The protein below binds the small molecule below.
Small molecule (SMILES): CC(=O)N[C@H]1[C@H](O[C@H]2[C@H](O)[C@@H](NC(C)=O)CO[C@@H]2CO)O[C@H](CO)[C@@H](O[C@@H]2O[C@H](CO[C@H]3O[C@H](CO)[C@@H](O)[C@H](O)[C@@H]3O)[C@@H](O)[C@H](O[C@H]3O[C@H](CO)[C@@H](O)[C@H](O)[C@@H]3O)[C@@H]2O)[C@@H]1O

Sequence of chain 1.D:
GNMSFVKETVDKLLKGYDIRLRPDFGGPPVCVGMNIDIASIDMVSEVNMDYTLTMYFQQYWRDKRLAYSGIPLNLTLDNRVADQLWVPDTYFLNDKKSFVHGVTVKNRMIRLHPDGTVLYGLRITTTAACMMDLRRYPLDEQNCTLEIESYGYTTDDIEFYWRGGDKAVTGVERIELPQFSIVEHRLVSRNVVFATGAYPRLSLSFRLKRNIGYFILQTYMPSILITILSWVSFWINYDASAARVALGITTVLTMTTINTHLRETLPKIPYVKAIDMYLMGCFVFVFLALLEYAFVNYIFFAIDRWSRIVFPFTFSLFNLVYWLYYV

Binding-site contacts:
Ligand atom O3 contacts residue VAL219 of chain 1.D at 4.3 Å.
Ligand atom C2 contacts residue SER236 of chain 1.D at 3.8 Å.
Ligand atom O3 contacts residue ARG217 of chain 1.D at 3.3 Å.
Ligand atom O3 contacts residue ARG221 of chain 1.D at 3.4 Å (salt-bridge).
Ligand atom O7 contacts residue VAL219 of chain 1.D at 3.6 Å.
Ligand atom C1 contacts residue THR176 of chain 1.D at 4.2 Å.
Ligand atom C2 contacts residue VAL219 of chain 1.D at 4.0 Å (hydrophobic).
Ligand atom C5 contacts residue ASN174 of chain 1.D at 3.7 Å.
Ligand atom O3 contacts residue SER236 of chain 1.D at 4.0 Å.
Ligand atom C2 contacts residue ASN174 of chain 1.D at 2.5 Å.
Ligand atom C7 contacts residue ARG238 of chain 1.D at 3.9 Å.
Ligand atom C6 contacts residue ARG221 of chain 1.D at 4.2 Å.
Ligand atom C4 contacts residue ASN174 of chain 1.D at 4.2 Å.
Ligand atom C8 contacts residue SER236 of chain 1.D at 3.8 Å.
Ligand atom C1 contacts residue ASN174 of chain 1.D at 1.4 Å.
Ligand atom N2 contacts residue SER236 of chain 1.D at 3.1 Å (h-bond).
Ligand atom C8 contacts residue ARG217 of chain 1.D at 3.8 Å.
Ligand atom C7 contacts residue ASN174 of chain 1.D at 3.8 Å.
Ligand atom N2 contacts residue ARG217 of chain 1.D at 4.2 Å.
Ligand atom C1 contacts residue VAL219 of chain 1.D at 4.1 Å (hydrophobic).
Ligand atom C8 contacts residue ARG238 of chain 1.D at 3.4 Å.
Ligand atom O7 contacts residue ARG221 of chain 1.D at 3.4 Å.
Ligand atom C3 contacts residue SER236 of chain 1.D at 3.7 Å.
Ligand atom C7 contacts residue ARG217 of chain 1.D at 3.6 Å.
Ligand atom C6 contacts residue SER220 of chain 1.D at 3.8 Å.
Ligand atom O7 contacts residue ARG217 of chain 1.D at 2.8 Å (salt-bridge).
Ligand atom C7 contacts residue SER236 of chain 1.D at 3.8 Å.
Ligand atom O5 contacts residue ASN174 of chain 1.D at 2.4 Å (h-bond).
Ligand atom N2 contacts residue ARG221 of chain 1.D at 3.7 Å.
Ligand atom O4 contacts residue VAL219 of chain 1.D at 3.9 Å.
Ligand atom O6 contacts residue ARG217 of chain 1.D at 3.7 Å.
Ligand atom O5 contacts residue VAL219 of chain 1.D at 3.6 Å.
Ligand atom O7 contacts residue ASN174 of chain 1.D at 4.2 Å.
Ligand atom C8 contacts residue ASN174 of chain 1.D at 4.1 Å.
Ligand atom C1 contacts residue SER236 of chain 1.D at 4.3 Å.
Ligand atom C7 contacts residue ARG221 of chain 1.D at 3.2 Å.
Ligand atom O7 contacts residue ARG238 of chain 1.D at 3.5 Å (salt-bridge).
Ligand atom C8 contacts residue ARG221 of chain 1.D at 3.3 Å.
Ligand atom C3 contacts residue ASN174 of chain 1.D at 3.8 Å.
Ligand atom N2 contacts residue ASN174 of chain 1.D at 2.9 Å (h-bond).